Binding-site contacts:
Ligand atom C1P contacts residue ARG64 of chain 1.F at 3.6 Å.
Ligand atom O4 contacts residue GLN237 of chain 1.F at 3.8 Å.
Ligand atom O4 contacts residue LYS92 of chain 1.D at 3.1 Å (salt-bridge).
Ligand atom C2 contacts residue MET274 of chain 1.F at 3.8 Å (hydrophobic).
Ligand atom O3P contacts residue THR63 of chain 1.F at 3.1 Å (h-bond).
Ligand atom C3 contacts residue MET274 of chain 1.F at 3.6 Å (hydrophobic).
Ligand atom O5 contacts residue GLN237 of chain 1.F at 2.6 Å (h-bond).
Ligand atom O3 contacts residue ARG174 of chain 1.F at 2.8 Å (salt-bridge).
Ligand atom C2 contacts residue THR175 of chain 1.F at 3.8 Å.
Ligand atom C1 contacts residue MET274 of chain 1.F at 3.5 Å (hydrophobic).
Ligand atom C4 contacts residue ARG174 of chain 1.F at 3.3 Å.
Ligand atom N2 contacts residue MET274 of chain 1.F at 2.8 Å (h-bond).
Ligand atom P contacts residue THR63 of chain 1.F at 3.8 Å.
Ligand atom O2P contacts residue ARG64 of chain 1.F at 3.4 Å (salt-bridge).
Ligand atom O2P contacts residue THR65 of chain 1.F at 2.7 Å (h-bond).
Ligand atom O1 contacts residue ARG113 of chain 1.F at 2.9 Å (salt-bridge).
Ligand atom O2 contacts residue ARG174 of chain 1.F at 2.7 Å (salt-bridge).
Ligand atom C5 contacts residue MET274 of chain 1.F at 3.7 Å (hydrophobic).
Ligand atom O2P contacts residue SER62 of chain 1.F at 2.6 Å (h-bond).
Ligand atom C1P contacts residue MET274 of chain 1.F at 3.3 Å (hydrophobic).
Ligand atom C1P contacts residue PRO273 of chain 1.F at 3.8 Å (hydrophobic).
Ligand atom O1P contacts residue ARG113 of chain 1.F at 3.0 Å (salt-bridge).
Ligand atom P contacts residue SER89 of chain 1.D at 3.7 Å.
Ligand atom C5 contacts residue ARG235 of chain 1.F at 3.6 Å.
Ligand atom P contacts residue SER62 of chain 1.F at 3.9 Å.
Ligand atom O1P contacts residue SER89 of chain 1.D at 3.3 Å (h-bond).
Ligand atom C4 contacts residue LYS92 of chain 1.D at 3.9 Å.
Ligand atom O5 contacts residue ARG235 of chain 1.F at 2.9 Å (salt-bridge).
Ligand atom O2 contacts residue ARG113 of chain 1.F at 3.5 Å (salt-bridge).
Ligand atom O2P contacts residue THR63 of chain 1.F at 3.6 Å (h-bond).
Ligand atom O1P contacts residue LYS92 of chain 1.D at 2.7 Å (salt-bridge).
Ligand atom O4 contacts residue ARG235 of chain 1.F at 3.1 Å (salt-bridge).
Ligand atom O3P contacts residue ARG64 of chain 1.F at 2.6 Å (salt-bridge).
Ligand atom O3P contacts residue SER89 of chain 1.D at 3.0 Å (h-bond).
Ligand atom O1 contacts residue HIS141 of chain 1.F at 3.3 Å (h-bond).
Ligand atom O1 contacts residue THR65 of chain 1.F at 3.2 Å (h-bond).
Ligand atom O2 contacts residue LYS92 of chain 1.D at 2.9 Å (salt-bridge).
Ligand atom C5 contacts residue GLN237 of chain 1.F at 3.4 Å.
Ligand atom P contacts residue ARG64 of chain 1.F at 3.7 Å.
Ligand atom O2P contacts residue ARG113 of chain 1.F at 3.5 Å (salt-bridge).

Sequence of chain 1.F:
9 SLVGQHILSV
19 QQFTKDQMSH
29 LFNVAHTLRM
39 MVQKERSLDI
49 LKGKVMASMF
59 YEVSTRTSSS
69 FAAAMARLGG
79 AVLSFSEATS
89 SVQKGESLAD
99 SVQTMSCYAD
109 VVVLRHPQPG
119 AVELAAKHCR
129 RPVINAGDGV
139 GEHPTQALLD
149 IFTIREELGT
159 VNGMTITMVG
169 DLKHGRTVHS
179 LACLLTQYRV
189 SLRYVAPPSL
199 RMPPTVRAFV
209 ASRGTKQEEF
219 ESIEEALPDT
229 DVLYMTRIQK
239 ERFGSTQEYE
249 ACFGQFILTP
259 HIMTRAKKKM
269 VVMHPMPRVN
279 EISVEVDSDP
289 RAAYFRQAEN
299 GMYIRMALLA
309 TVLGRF

Sequence of chain 1.D:
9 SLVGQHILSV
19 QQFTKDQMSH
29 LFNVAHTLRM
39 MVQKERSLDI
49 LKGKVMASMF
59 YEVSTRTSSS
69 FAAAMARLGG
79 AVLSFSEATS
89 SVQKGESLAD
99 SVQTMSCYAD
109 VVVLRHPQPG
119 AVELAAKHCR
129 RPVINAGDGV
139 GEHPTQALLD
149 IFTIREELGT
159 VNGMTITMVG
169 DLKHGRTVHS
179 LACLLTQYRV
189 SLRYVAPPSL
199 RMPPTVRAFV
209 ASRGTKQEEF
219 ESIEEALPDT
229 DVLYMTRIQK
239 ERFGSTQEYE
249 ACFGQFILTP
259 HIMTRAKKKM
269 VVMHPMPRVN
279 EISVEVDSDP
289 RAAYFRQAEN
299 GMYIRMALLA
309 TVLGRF

The protein below binds the small molecule below.
Small molecule (SMILES): O=C(O)C[C@H](NC(=O)CP(=O)(O)O)C(=O)O